Binding-site contacts:
Ligand atom O4 contacts residue CA1 of chain 2.N at 2.6 Å.
Ligand atom O3 contacts residue CA1 of chain 2.N at 2.3 Å.
Ligand atom O1 contacts residue GLU44 of chain 2.C at 3.7 Å.
Ligand atom O6 contacts residue GLN57 of chain 2.C at 2.6 Å (h-bond).
Ligand atom C1 contacts residue GLU44 of chain 2.C at 3.1 Å.
Ligand atom O3 contacts residue ASP103 of chain 2.C at 2.8 Å (salt-bridge).
Ligand atom C4 contacts residue TYR38 of chain 2.C at 4.2 Å (hydrophobic).
Ligand atom O2 contacts residue GLU44 of chain 2.C at 2.8 Å (salt-bridge).
Ligand atom O2 contacts residue ASP103 of chain 2.C at 3.4 Å (salt-bridge).
Ligand atom C5 contacts residue GLN57 of chain 2.C at 3.9 Å.
Ligand atom O3 contacts residue THR100 of chain 2.C at 3.4 Å (h-bond).
Ligand atom C2 contacts residue TYR38 of chain 2.C at 3.5 Å (hydrophobic).
Ligand atom C1 contacts residue TYR38 of chain 2.C at 3.8 Å (hydrophobic).
Ligand atom O6 contacts residue PRO58 of chain 2.C at 4.0 Å.
Ligand atom O6 contacts residue VAL97 of chain 2.C at 4.0 Å.
Ligand atom O3 contacts residue TYR38 of chain 2.C at 3.1 Å (h-bond).
Ligand atom C3 contacts residue CA1 of chain 2.N at 3.3 Å.
Ligand atom C4 contacts residue ASP96 of chain 2.C at 3.6 Å.
Ligand atom O5 contacts residue GLN57 of chain 2.C at 3.4 Å (h-bond).
Ligand atom C2 contacts residue ASP103 of chain 2.C at 3.9 Å.
Ligand atom C6 contacts residue VAL97 of chain 2.C at 3.7 Å (hydrophobic).
Ligand atom O5 contacts residue TYR38 of chain 2.C at 3.5 Å.
Ligand atom C3 contacts residue TYR38 of chain 2.C at 3.8 Å (hydrophobic).
Ligand atom O2 contacts residue TYR38 of chain 2.C at 4.1 Å.
Ligand atom C4 contacts residue THR100 of chain 2.C at 3.5 Å.
Ligand atom C2 contacts residue GLU44 of chain 2.C at 3.2 Å.
Ligand atom C3 contacts residue ASP103 of chain 2.C at 3.8 Å.
Ligand atom O4 contacts residue TYR38 of chain 2.C at 3.4 Å (h-bond).
Ligand atom O2 contacts residue GLY39 of chain 2.C at 4.1 Å.
Ligand atom C3 contacts residue THR100 of chain 2.C at 4.1 Å.
Ligand atom O4 contacts residue ASP96 of chain 2.C at 2.6 Å (salt-bridge).
Ligand atom C2 contacts residue CA1 of chain 2.N at 4.0 Å.
Ligand atom C7 contacts residue GLN57 of chain 2.C at 3.5 Å.
Ligand atom C6 contacts residue GLN57 of chain 2.C at 3.6 Å.
Ligand atom C5 contacts residue ASP96 of chain 2.C at 4.2 Å.
Ligand atom O6 contacts residue ILE61 of chain 2.C at 3.7 Å.
Ligand atom C6 contacts residue ILE61 of chain 2.C at 3.8 Å (hydrophobic).
Ligand atom C4 contacts residue CA1 of chain 2.N at 3.5 Å.
Ligand atom O4 contacts residue THR100 of chain 2.C at 3.4 Å (h-bond).
Ligand atom C6 contacts residue ASP96 of chain 2.C at 3.6 Å.

Sequence of chain 2.C:
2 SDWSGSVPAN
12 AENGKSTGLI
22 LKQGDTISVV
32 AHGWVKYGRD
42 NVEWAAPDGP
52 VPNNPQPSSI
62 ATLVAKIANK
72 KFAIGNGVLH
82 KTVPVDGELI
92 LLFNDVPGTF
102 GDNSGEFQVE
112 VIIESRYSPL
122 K

This protein binds this small molecule.
Small molecule (SMILES): CO[C@H]1O[C@H](CO)[C@H](O)[C@H](O)[C@H]1O